Sequence of chain 3.A:
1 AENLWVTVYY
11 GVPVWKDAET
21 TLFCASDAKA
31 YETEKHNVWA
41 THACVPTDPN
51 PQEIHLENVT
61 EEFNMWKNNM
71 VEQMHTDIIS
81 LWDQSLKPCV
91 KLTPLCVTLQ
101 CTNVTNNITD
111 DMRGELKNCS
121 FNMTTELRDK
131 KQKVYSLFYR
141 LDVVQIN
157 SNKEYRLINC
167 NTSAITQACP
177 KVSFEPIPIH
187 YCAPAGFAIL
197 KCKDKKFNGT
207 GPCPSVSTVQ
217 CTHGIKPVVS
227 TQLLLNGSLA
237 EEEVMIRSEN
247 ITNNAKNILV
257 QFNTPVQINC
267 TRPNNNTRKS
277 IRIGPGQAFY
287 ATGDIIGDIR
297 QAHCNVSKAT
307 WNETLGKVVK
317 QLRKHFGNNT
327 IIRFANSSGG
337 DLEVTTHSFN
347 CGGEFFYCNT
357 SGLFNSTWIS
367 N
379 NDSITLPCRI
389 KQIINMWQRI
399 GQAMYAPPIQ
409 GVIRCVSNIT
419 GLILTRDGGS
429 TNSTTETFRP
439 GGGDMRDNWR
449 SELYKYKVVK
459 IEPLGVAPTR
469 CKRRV

Binding-site contacts:
Ligand atom C1 contacts residue ASN324 of chain 3.A at 1.4 Å.
Ligand atom C6 contacts residue ASN324 of chain 3.A at 4.5 Å.
Ligand atom C4 contacts residue ASN324 of chain 3.A at 4.2 Å.
Ligand atom N2 contacts residue ASN324 of chain 3.A at 2.9 Å (h-bond).
Ligand atom C8 contacts residue ASN324 of chain 3.A at 3.6 Å.
Ligand atom O5 contacts residue ASN324 of chain 3.A at 2.4 Å (h-bond).
Ligand atom O6 contacts residue ASN324 of chain 3.A at 4.0 Å.
Ligand atom O7 contacts residue LYS320 of chain 3.A at 3.9 Å.
Ligand atom C7 contacts residue ASN324 of chain 3.A at 3.4 Å.
Ligand atom N2 contacts residue LYS320 of chain 3.A at 4.4 Å.
Ligand atom C3 contacts residue ASN324 of chain 3.A at 3.8 Å.
Ligand atom C2 contacts residue ASN324 of chain 3.A at 2.5 Å.
Ligand atom O7 contacts residue ASN324 of chain 3.A at 4.3 Å.
Ligand atom C5 contacts residue ASN324 of chain 3.A at 3.7 Å.

A protein and the small-molecule ligand that binds it are described below.
Small molecule (SMILES): CC(=O)N[C@@H]1[C@@H](O)[C@H](O)[C@@H](CO)O[C@H]1O